Sequence of chain 4.D:
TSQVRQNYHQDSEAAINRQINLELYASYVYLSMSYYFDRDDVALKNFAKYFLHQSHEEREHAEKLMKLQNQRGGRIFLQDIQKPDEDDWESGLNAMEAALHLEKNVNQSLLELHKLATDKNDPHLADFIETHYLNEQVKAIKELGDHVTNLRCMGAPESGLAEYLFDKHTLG

Sequence of chain 4.B:
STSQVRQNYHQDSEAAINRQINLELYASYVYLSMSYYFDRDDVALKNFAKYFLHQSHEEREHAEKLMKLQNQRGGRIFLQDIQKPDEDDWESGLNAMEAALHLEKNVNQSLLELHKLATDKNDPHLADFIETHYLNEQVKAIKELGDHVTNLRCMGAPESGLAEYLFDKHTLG

Binding-site contacts:
Ligand atom O19 contacts residue GLY164 of chain 4.D at 3.8 Å.
Ligand atom O19 contacts residue CYS157 of chain 4.B at 3.2 Å (h-bond).
Ligand atom C18 contacts residue CYS157 of chain 4.B at 2.8 Å (hydrophobic).
Ligand atom N17 contacts residue CYS157 of chain 4.B at 3.9 Å.
Ligand atom C21 contacts residue CYS157 of chain 4.B at 2.8 Å (hydrophobic).
Ligand atom C22 contacts residue CYS157 of chain 4.B at 3.9 Å (hydrophobic).
Ligand atom C20 contacts residue CYS157 of chain 4.B at 1.8 Å (hydrophobic).

A protein and the small-molecule ligand that binds it are described below.
Small molecule (SMILES): CCCCSC(=S)SC(C)(C)C(=O)NCCN1C(=O)CCC1=O